Binding-site contacts:
Ligand atom C5 contacts residue ASN50 of chain 1.B at 4.2 Å.
Ligand atom C6 contacts residue THR47 of chain 1.B at 3.9 Å.
Ligand atom C7 contacts residue ASN45 of chain 1.B at 3.6 Å.
Ligand atom C3 contacts residue ASN45 of chain 1.B at 3.8 Å.
Ligand atom N2 contacts residue ASN45 of chain 1.B at 3.0 Å (h-bond).
Ligand atom C7 contacts residue ARG326 of chain 1.B at 4.0 Å.
Ligand atom C5 contacts residue THR47 of chain 1.B at 4.4 Å.
Ligand atom C6 contacts residue ARG53 of chain 1.B at 3.9 Å.
Ligand atom C1 contacts residue ASN45 of chain 1.B at 1.4 Å.
Ligand atom C5 contacts residue ASN45 of chain 1.B at 3.6 Å.
Ligand atom O6 contacts residue ASN50 of chain 1.B at 3.9 Å.
Ligand atom C8 contacts residue ASP324 of chain 1.B at 3.9 Å.
Ligand atom C4 contacts residue ASN45 of chain 1.B at 4.2 Å.
Ligand atom C6 contacts residue GLU49 of chain 1.B at 4.3 Å.
Ligand atom O5 contacts residue THR47 of chain 1.B at 4.0 Å.
Ligand atom O7 contacts residue ASN45 of chain 1.B at 3.7 Å.
Ligand atom O6 contacts residue GLU49 of chain 1.B at 3.5 Å.
Ligand atom O6 contacts residue ARG53 of chain 1.B at 4.5 Å.
Ligand atom C2 contacts residue ASN45 of chain 1.B at 2.5 Å.
Ligand atom N2 contacts residue ARG326 of chain 1.B at 4.4 Å.
Ligand atom C6 contacts residue ASN50 of chain 1.B at 3.9 Å.
Ligand atom C8 contacts residue ARG326 of chain 1.B at 3.5 Å.
Ligand atom C1 contacts residue THR47 of chain 1.B at 4.3 Å.
Ligand atom O6 contacts residue THR47 of chain 1.B at 2.7 Å (h-bond).
Ligand atom C1 contacts residue ASN50 of chain 1.B at 3.9 Å.
Ligand atom O5 contacts residue ASN50 of chain 1.B at 3.1 Å (h-bond).
Ligand atom O5 contacts residue ASN45 of chain 1.B at 2.3 Å (h-bond).

Sequence of chain 1.B:
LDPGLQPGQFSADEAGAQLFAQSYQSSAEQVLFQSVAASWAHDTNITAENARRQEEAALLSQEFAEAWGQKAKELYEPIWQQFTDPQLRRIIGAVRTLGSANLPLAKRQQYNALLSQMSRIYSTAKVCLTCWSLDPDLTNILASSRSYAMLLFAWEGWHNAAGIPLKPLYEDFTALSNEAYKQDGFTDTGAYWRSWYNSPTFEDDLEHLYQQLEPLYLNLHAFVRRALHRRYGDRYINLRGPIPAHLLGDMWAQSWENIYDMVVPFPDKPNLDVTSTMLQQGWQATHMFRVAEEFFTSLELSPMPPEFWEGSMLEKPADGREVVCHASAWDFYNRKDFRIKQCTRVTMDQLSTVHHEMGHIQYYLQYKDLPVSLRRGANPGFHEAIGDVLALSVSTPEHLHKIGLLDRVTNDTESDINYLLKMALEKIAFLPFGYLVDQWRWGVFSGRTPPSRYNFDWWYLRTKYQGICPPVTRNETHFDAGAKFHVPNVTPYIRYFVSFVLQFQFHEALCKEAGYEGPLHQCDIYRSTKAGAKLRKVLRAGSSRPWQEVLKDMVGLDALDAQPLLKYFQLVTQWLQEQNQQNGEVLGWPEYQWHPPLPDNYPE

The protein below binds the small molecule below.
Small molecule (SMILES): CC(=O)N[C@@H]1[C@@H](O)[C@H](O)[C@@H](CO)O[C@H]1O